A small-molecule ligand and the protein it binds are described below.
Small molecule (SMILES): COc1ccc(-c2cc(N(Cc3ccccn3)Cc3ccccn3)nc(N)n2)cc1

Sequence of chain 1.E:
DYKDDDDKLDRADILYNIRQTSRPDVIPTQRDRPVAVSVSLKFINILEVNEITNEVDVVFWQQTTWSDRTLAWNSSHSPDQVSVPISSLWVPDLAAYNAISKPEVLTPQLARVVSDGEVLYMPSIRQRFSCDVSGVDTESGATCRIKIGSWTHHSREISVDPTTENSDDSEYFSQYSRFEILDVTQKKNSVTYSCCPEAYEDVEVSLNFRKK

Binding-site contacts:
Ligand atom N05 contacts residue TRP151 of chain 1.D at 3.3 Å (h-bond).
Ligand atom C15 contacts residue LEU120 of chain 1.E at 3.5 Å (hydrophobic).
Ligand atom C21 contacts residue TRP151 of chain 1.D at 3.7 Å (hydrophobic).
Ligand atom C08 contacts residue GLN63 of chain 1.E at 3.6 Å.
Ligand atom C07 contacts residue THR64 of chain 1.E at 3.6 Å.
Ligand atom C03 contacts residue GLN63 of chain 1.E at 3.4 Å.
Ligand atom N03 contacts residue MET122 of chain 1.E at 3.6 Å.
Ligand atom C23 contacts residue TYR200 of chain 1.D at 3.7 Å (hydrophobic).
Ligand atom O01 contacts residue THR65 of chain 1.E at 3.4 Å.
Ligand atom C09 contacts residue MET122 of chain 1.E at 3.6 Å (hydrophobic).
Ligand atom N06 contacts residue TRP151 of chain 1.D at 3.1 Å (h-bond).
Ligand atom C08 contacts residue CYS196 of chain 1.D at 3.5 Å (hydrophobic).
Ligand atom O01 contacts residue THR64 of chain 1.E at 3.4 Å.
Ligand atom C09 contacts residue GLN63 of chain 1.E at 3.5 Å.
Ligand atom O01 contacts residue GLN63 of chain 1.E at 3.6 Å.
Ligand atom N02 contacts residue CYS195 of chain 1.D at 3.6 Å (h-bond).
Ligand atom C02 contacts residue GLN63 of chain 1.E at 3.5 Å.
Ligand atom C12 contacts residue TYR200 of chain 1.D at 3.6 Å (hydrophobic).
Ligand atom N01 contacts residue GLN63 of chain 1.E at 2.7 Å (h-bond).
Ligand atom C21 contacts residue TYR97 of chain 1.D at 3.5 Å (hydrophobic).
Ligand atom N06 contacts residue MET122 of chain 1.E at 3.6 Å.
Ligand atom C14 contacts residue ARG112 of chain 1.E at 3.6 Å.
Ligand atom C08 contacts residue MET122 of chain 1.E at 3.6 Å (hydrophobic).
Ligand atom C22 contacts residue TYR97 of chain 1.D at 3.0 Å (hydrophobic).
Ligand atom C18 contacts residue TYR200 of chain 1.D at 3.3 Å (hydrophobic).
Ligand atom N01 contacts residue MET122 of chain 1.E at 3.4 Å (h-bond).
Ligand atom N02 contacts residue TYR193 of chain 1.D at 3.6 Å.
Ligand atom C01 contacts residue THR163 of chain 1.E at 3.6 Å.
Ligand atom C22 contacts residue TYR193 of chain 1.D at 3.7 Å (hydrophobic).
Ligand atom N02 contacts residue TYR172 of chain 1.E at 2.9 Å (h-bond).
Ligand atom C09 contacts residue CYS196 of chain 1.D at 3.6 Å (hydrophobic).
Ligand atom C20 contacts residue MET122 of chain 1.E at 3.6 Å (hydrophobic).
Ligand atom N01 contacts residue CYS196 of chain 1.D at 3.4 Å (h-bond).
Ligand atom C05 contacts residue GLN63 of chain 1.E at 3.6 Å.
Ligand atom C04 contacts residue GLN63 of chain 1.E at 3.1 Å.
Ligand atom C17 contacts residue TRP151 of chain 1.D at 3.4 Å (hydrophobic).
Ligand atom N02 contacts residue GLN63 of chain 1.E at 3.5 Å (h-bond).
Ligand atom N01 contacts residue CYS195 of chain 1.D at 3.6 Å (h-bond).
Ligand atom C01 contacts residue GLN63 of chain 1.E at 3.5 Å.
Ligand atom C20 contacts residue TRP151 of chain 1.D at 3.0 Å (hydrophobic).

Sequence of chain 1.D:
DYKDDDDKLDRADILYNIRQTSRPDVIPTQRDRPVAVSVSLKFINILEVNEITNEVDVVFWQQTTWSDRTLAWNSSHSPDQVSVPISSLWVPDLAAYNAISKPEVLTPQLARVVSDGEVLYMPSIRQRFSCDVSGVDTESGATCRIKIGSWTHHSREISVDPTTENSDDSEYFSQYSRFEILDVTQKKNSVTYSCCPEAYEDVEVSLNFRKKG